This protein binds this small molecule.
Small molecule (SMILES): Nc1ccc(CCCNc2ncnc3c2ncn3[C@@H]2O[C@H](CO)[C@@H](O)[C@H]2O)cc1

Sequence of chain 1.A:
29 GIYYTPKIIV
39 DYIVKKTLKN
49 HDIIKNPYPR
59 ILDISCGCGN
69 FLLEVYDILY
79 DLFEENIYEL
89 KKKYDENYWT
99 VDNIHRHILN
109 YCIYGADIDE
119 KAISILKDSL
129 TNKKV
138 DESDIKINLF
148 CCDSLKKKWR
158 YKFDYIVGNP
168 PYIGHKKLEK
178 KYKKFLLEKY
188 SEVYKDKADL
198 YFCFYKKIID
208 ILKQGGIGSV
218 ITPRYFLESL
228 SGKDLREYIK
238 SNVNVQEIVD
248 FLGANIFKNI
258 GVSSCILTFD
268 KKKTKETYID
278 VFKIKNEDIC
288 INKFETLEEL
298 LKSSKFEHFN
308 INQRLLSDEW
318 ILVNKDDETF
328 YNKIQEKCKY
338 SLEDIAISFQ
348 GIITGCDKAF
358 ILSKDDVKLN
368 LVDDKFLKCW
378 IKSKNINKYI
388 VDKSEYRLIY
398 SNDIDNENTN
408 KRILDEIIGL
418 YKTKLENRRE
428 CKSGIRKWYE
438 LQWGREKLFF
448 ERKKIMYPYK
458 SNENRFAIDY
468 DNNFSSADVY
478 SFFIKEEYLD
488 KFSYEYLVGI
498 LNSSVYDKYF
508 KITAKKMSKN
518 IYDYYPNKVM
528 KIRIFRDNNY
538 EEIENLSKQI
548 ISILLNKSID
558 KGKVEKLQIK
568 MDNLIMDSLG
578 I

Binding-site contacts:
Ligand atom C4 contacts residue ASP115 of chain 1.A at 3.5 Å.
Ligand atom O1 contacts residue ASP115 of chain 1.A at 2.7 Å (salt-bridge).
Ligand atom N2 contacts residue ILE116 of chain 1.A at 3.3 Å (h-bond).
Ligand atom N2 contacts residue ASP115 of chain 1.A at 3.7 Å.
Ligand atom N4 contacts residue PHE201 of chain 1.A at 3.8 Å.
Ligand atom C8 contacts residue CYS149 of chain 1.A at 3.5 Å (hydrophobic).
Ligand atom C18 contacts residue TYR179 of chain 1.A at 3.5 Å (hydrophobic).
Ligand atom C10 contacts residue ASP150 of chain 1.A at 3.6 Å.
Ligand atom C8 contacts residue SER151 of chain 1.A at 3.5 Å.
Ligand atom C9 contacts residue ASP150 of chain 1.A at 3.7 Å.
Ligand atom N3 contacts residue ASP150 of chain 1.A at 3.5 Å.
Ligand atom C1 contacts residue ASP115 of chain 1.A at 3.7 Å.
Ligand atom C17 contacts residue GLU176 of chain 1.A at 3.6 Å.
Ligand atom N3 contacts residue SER151 of chain 1.A at 3.0 Å (h-bond).
Ligand atom O3 contacts residue PRO168 of chain 1.A at 3.8 Å.
Ligand atom C contacts residue ASP115 of chain 1.A at 3.6 Å.
Ligand atom C11 contacts residue ASP150 of chain 1.A at 3.7 Å.
Ligand atom N3 contacts residue CYS149 of chain 1.A at 3.7 Å.
Ligand atom C11 contacts residue TYR179 of chain 1.A at 3.5 Å (hydrophobic).
Ligand atom N1 contacts residue PRO168 of chain 1.A at 3.5 Å.
Ligand atom N contacts residue ILE116 of chain 1.A at 3.8 Å.
Ligand atom C12 contacts residue TYR179 of chain 1.A at 3.7 Å (hydrophobic).
Ligand atom C contacts residue GLY29 of chain 1.A at 3.5 Å.
Ligand atom O3 contacts residue SER63 of chain 1.A at 3.3 Å.
Ligand atom N4 contacts residue ASP150 of chain 1.A at 2.8 Å (salt-bridge).
Ligand atom C8 contacts residue ILE116 of chain 1.A at 3.6 Å (hydrophobic).
Ligand atom C2 contacts residue ASP115 of chain 1.A at 3.8 Å.
Ligand atom O1 contacts residue ILE116 of chain 1.A at 3.3 Å.
Ligand atom O2 contacts residue GLY29 of chain 1.A at 3.2 Å (h-bond).
Ligand atom O2 contacts residue TYR31 of chain 1.A at 3.7 Å.
Ligand atom N2 contacts residue ILE62 of chain 1.A at 3.8 Å.
Ligand atom O contacts residue ASP115 of chain 1.A at 2.8 Å (salt-bridge).
Ligand atom N5 contacts residue GLU176 of chain 1.A at 3.4 Å (salt-bridge).
Ligand atom C8 contacts residue ILE62 of chain 1.A at 3.6 Å (hydrophobic).
Ligand atom C6 contacts residue PHE201 of chain 1.A at 3.9 Å (hydrophobic).
Ligand atom C7 contacts residue ILE116 of chain 1.A at 3.8 Å (hydrophobic).
Ligand atom C10 contacts residue TYR179 of chain 1.A at 3.4 Å (hydrophobic).
Ligand atom C9 contacts residue PHE201 of chain 1.A at 3.6 Å (hydrophobic).
Ligand atom C5 contacts residue PRO168 of chain 1.A at 3.4 Å (hydrophobic).
Ligand atom O contacts residue GLY65 of chain 1.A at 3.6 Å.